Binding-site contacts:
Ligand atom NH2 contacts residue PHE100 of chain 5.A at 2.8 Å (h-bond).
Ligand atom CZ contacts residue ASN101 of chain 5.A at 3.7 Å.
Ligand atom O contacts residue THR88 of chain 5.A at 3.7 Å.
Ligand atom CZ contacts residue LYS97 of chain 5.A at 4.4 Å.
Ligand atom O contacts residue LYS98 of chain 5.A at 3.8 Å.
Ligand atom CD contacts residue SER86 of chain 5.A at 3.5 Å.
Ligand atom CB contacts residue SER86 of chain 5.A at 3.9 Å.
Ligand atom CG contacts residue SER86 of chain 5.A at 4.2 Å.
Ligand atom NH1 contacts residue LEU87 of chain 5.A at 3.9 Å.
Ligand atom CD contacts residue ASN101 of chain 5.A at 3.2 Å.
Ligand atom NH2 contacts residue LYS97 of chain 5.A at 3.6 Å (salt-bridge).
Ligand atom NE contacts residue ASN101 of chain 5.A at 3.0 Å (h-bond).
Ligand atom O contacts residue SER86 of chain 5.A at 2.8 Å (h-bond).
Ligand atom NH2 contacts residue LYS98 of chain 5.A at 2.7 Å (salt-bridge).
Ligand atom NH2 contacts residue LEU87 of chain 5.A at 3.9 Å.
Ligand atom C contacts residue LYS98 of chain 5.A at 3.7 Å.
Ligand atom CA contacts residue SER86 of chain 5.A at 4.0 Å.
Ligand atom CZ contacts residue PHE100 of chain 5.A at 4.1 Å (hydrophobic).
Ligand atom CZ contacts residue LYS98 of chain 5.A at 3.7 Å.
Ligand atom C contacts residue THR88 of chain 5.A at 4.2 Å.
Ligand atom NE contacts residue SER86 of chain 5.A at 3.6 Å.
Ligand atom CZ contacts residue LEU87 of chain 5.A at 4.2 Å (hydrophobic).
Ligand atom NH2 contacts residue SER86 of chain 5.A at 3.5 Å (h-bond).
Ligand atom NH1 contacts residue SER86 of chain 5.A at 3.4 Å (h-bond).
Ligand atom NH2 contacts residue ASN101 of chain 5.A at 3.7 Å.
Ligand atom N contacts residue SER86 of chain 5.A at 4.0 Å.
Ligand atom CG contacts residue ILE84 of chain 5.A at 4.5 Å (hydrophobic).
Ligand atom CD2 contacts residue ILE84 of chain 5.A at 3.9 Å (hydrophobic).
Ligand atom NH1 contacts residue LYS98 of chain 5.A at 3.7 Å.
Ligand atom NH1 contacts residue THR88 of chain 5.A at 3.8 Å.
Ligand atom C contacts residue SER86 of chain 5.A at 3.6 Å.
Ligand atom CD1 contacts residue ILE84 of chain 5.A at 4.0 Å (hydrophobic).
Ligand atom CZ contacts residue SER86 of chain 5.A at 3.2 Å.

Sequence of chain 5.A:
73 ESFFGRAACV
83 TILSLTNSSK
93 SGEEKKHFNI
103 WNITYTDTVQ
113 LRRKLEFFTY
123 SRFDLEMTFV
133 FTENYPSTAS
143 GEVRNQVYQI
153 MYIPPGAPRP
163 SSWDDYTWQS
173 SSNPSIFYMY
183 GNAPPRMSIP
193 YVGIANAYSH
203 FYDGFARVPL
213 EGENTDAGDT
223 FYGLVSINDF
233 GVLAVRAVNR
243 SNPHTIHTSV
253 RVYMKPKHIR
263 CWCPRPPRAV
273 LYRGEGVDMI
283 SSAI

The protein below binds the small molecule below.
Small molecule (SMILES): CC[C@H](C)[C@H](NC(=O)[C@@H](N)CC(C)C)C(=O)NCC(=O)N[C@@H](CCCN=C(N)N)C(=O)N[C@H](C=O)[C@@H](C)O